Sequence of chain 2.G:
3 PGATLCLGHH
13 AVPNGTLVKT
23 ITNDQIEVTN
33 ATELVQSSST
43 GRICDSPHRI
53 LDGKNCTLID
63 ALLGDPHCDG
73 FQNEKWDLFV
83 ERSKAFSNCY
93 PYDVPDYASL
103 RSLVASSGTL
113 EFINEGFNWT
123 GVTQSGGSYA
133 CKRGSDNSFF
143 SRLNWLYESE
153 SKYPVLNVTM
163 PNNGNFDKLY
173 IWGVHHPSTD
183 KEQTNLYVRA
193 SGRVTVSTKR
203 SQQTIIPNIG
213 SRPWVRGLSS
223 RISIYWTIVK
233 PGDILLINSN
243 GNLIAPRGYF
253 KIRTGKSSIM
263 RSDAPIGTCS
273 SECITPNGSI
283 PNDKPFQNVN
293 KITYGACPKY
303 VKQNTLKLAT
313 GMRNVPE

Binding-site contacts:
Ligand atom C7 contacts residue FUC2 of chain 2.Y at 3.5 Å.
Ligand atom O7 contacts residue THR34 of chain 2.G at 4.5 Å.
Ligand atom C8 contacts residue NAG1 of chain 2.Y at 4.4 Å.
Ligand atom C2 contacts residue ASN32 of chain 2.G at 2.4 Å.
Ligand atom C7 contacts residue ASN32 of chain 2.G at 3.5 Å.
Ligand atom N2 contacts residue ASN32 of chain 2.G at 2.9 Å (h-bond).
Ligand atom O5 contacts residue FUC2 of chain 2.Y at 4.5 Å.
Ligand atom C7 contacts residue THR34 of chain 2.G at 4.4 Å.
Ligand atom O7 contacts residue ASN32 of chain 2.G at 3.7 Å.
Ligand atom O3 contacts residue FUC2 of chain 2.Y at 3.5 Å.
Ligand atom O5 contacts residue ASN32 of chain 2.G at 2.3 Å (h-bond).
Ligand atom O4 contacts residue FUC2 of chain 2.Y at 3.8 Å.
Ligand atom C4 contacts residue ASN32 of chain 2.G at 4.2 Å.
Ligand atom C5 contacts residue ASN32 of chain 2.G at 3.6 Å.
Ligand atom C5 contacts residue THR312 of chain 2.G at 4.2 Å.
Ligand atom C4 contacts residue FUC2 of chain 2.Y at 3.9 Å.
Ligand atom C6 contacts residue THR34 of chain 2.G at 4.4 Å.
Ligand atom O6 contacts residue LEU52 of chain 2.H at 3.5 Å.
Ligand atom C8 contacts residue THR34 of chain 2.G at 3.5 Å.
Ligand atom C1 contacts residue THR312 of chain 2.G at 3.6 Å.
Ligand atom C1 contacts residue FUC2 of chain 2.Y at 3.9 Å.
Ligand atom C3 contacts residue FUC2 of chain 2.Y at 3.2 Å.
Ligand atom N2 contacts residue FUC2 of chain 2.Y at 2.8 Å (h-bond).
Ligand atom C8 contacts residue NAG3 of chain 2.Y at 4.1 Å.
Ligand atom O5 contacts residue THR312 of chain 2.G at 3.0 Å (h-bond).
Ligand atom C1 contacts residue ASN32 of chain 2.G at 1.4 Å.
Ligand atom C2 contacts residue FUC2 of chain 2.Y at 3.8 Å.
Ligand atom C5 contacts residue FUC2 of chain 2.Y at 4.0 Å.
Ligand atom C3 contacts residue ASN32 of chain 2.G at 3.8 Å.
Ligand atom O6 contacts residue THR312 of chain 2.G at 3.9 Å.
Ligand atom C6 contacts residue LEU52 of chain 2.H at 3.8 Å (hydrophobic).
Ligand atom C6 contacts residue THR312 of chain 2.G at 4.0 Å.
Ligand atom C8 contacts residue FUC2 of chain 2.Y at 3.2 Å.

Sequence of chain 2.H:
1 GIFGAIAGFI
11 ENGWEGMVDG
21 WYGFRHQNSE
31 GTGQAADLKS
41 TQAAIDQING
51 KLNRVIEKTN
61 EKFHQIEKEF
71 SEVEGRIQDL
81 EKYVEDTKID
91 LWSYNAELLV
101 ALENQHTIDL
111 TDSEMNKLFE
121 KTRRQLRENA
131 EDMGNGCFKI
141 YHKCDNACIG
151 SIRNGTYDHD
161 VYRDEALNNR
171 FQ

The protein below binds the small molecule below.
Small molecule (SMILES): CC(=O)N[C@H]1[C@H](O[C@H]2[C@H](O)[C@@H](NC(C)=O)CO[C@@H]2CO)O[C@H](CO)[C@@H](O)[C@@H]1O